A protein and the small-molecule ligand that binds it are described below.
Small molecule (SMILES): COc1cc(NCc2ccc3[nH+]c(N)nc(N)c3c2C)cc(OC)c1OC

Sequence of chain 1.A:
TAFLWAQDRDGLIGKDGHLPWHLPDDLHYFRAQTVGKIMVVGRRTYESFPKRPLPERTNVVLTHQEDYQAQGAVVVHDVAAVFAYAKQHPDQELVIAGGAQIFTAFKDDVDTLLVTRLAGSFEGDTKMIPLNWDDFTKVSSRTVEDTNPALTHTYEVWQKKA

Binding-site contacts:
Ligand atom N24 contacts residue THR116 of chain 1.A at 3.9 Å.
Ligand atom C4A contacts residue PHE30 of chain 1.A at 3.7 Å (hydrophobic).
Ligand atom O18 contacts residue PHE30 of chain 1.A at 3.9 Å.
Ligand atom C2 contacts residue PHE30 of chain 1.A at 4.3 Å (hydrophobic).
Ligand atom C3A contacts residue PHE30 of chain 1.A at 4.2 Å (hydrophobic).
Ligand atom N3 contacts residue LEU4 of chain 1.A at 2.9 Å.
Ligand atom N3 contacts residue PHE30 of chain 1.A at 3.8 Å.
Ligand atom C8 contacts residue ASP26 of chain 1.A at 3.6 Å.
Ligand atom C2 contacts residue ALA6 of chain 1.A at 4.4 Å (hydrophobic).
Ligand atom C21 contacts residue LEU54 of chain 1.A at 4.4 Å (hydrophobic).
Ligand atom O19 contacts residue LEU27 of chain 1.A at 4.2 Å.
Ligand atom C23 contacts residue LEU27 of chain 1.A at 4.3 Å (hydrophobic).
Ligand atom C3A contacts residue ASP26 of chain 1.A at 3.9 Å.
Ligand atom C22 contacts residue LEU27 of chain 1.A at 3.4 Å (hydrophobic).
Ligand atom C21 contacts residue PHE30 of chain 1.A at 3.4 Å (hydrophobic).
Ligand atom N24 contacts residue LEU4 of chain 1.A at 3.4 Å.
Ligand atom C3A contacts residue ALA6 of chain 1.A at 4.1 Å (hydrophobic).
Ligand atom N25 contacts residue PHE30 of chain 1.A at 3.2 Å.
Ligand atom N3 contacts residue TRP5 of chain 1.A at 4.2 Å.
Ligand atom C8 contacts residue ALA6 of chain 1.A at 4.2 Å (hydrophobic).
Ligand atom C4 contacts residue LEU4 of chain 1.A at 3.5 Å (hydrophobic).
Ligand atom C5 contacts residue PHE30 of chain 1.A at 4.0 Å (hydrophobic).
Ligand atom C15 contacts residue LEU27 of chain 1.A at 3.4 Å (hydrophobic).
Ligand atom C17 contacts residue PHE30 of chain 1.A at 3.9 Å (hydrophobic).
Ligand atom N1 contacts residue ASP26 of chain 1.A at 3.2 Å (salt-bridge).
Ligand atom C4 contacts residue TRP5 of chain 1.A at 4.4 Å (hydrophobic).
Ligand atom O20 contacts residue LEU27 of chain 1.A at 3.5 Å.
Ligand atom N25 contacts residue LEU4 of chain 1.A at 2.9 Å (h-bond).
Ligand atom C4 contacts residue PHE30 of chain 1.A at 3.4 Å (hydrophobic).
Ligand atom C17 contacts residue ALA97 of chain 1.A at 3.7 Å (hydrophobic).
Ligand atom C2 contacts residue LEU4 of chain 1.A at 3.6 Å (hydrophobic).
Ligand atom N25 contacts residue ALA97 of chain 1.A at 3.2 Å.
Ligand atom C14 contacts residue LEU27 of chain 1.A at 3.8 Å (hydrophobic).
Ligand atom N1 contacts residue ALA6 of chain 1.A at 3.9 Å.
Ligand atom C16 contacts residue LEU27 of chain 1.A at 3.8 Å (hydrophobic).
Ligand atom N24 contacts residue ASP26 of chain 1.A at 3.2 Å (salt-bridge).
Ligand atom C21 contacts residue PHE49 of chain 1.A at 3.4 Å (hydrophobic).
Ligand atom C2 contacts residue ASP26 of chain 1.A at 3.7 Å.
Ligand atom C7 contacts residue LEU19 of chain 1.A at 3.3 Å (hydrophobic).
Ligand atom C8 contacts residue LEU19 of chain 1.A at 3.5 Å (hydrophobic).